This small molecule binds to this protein.
Small molecule (SMILES): CC(C)[C@H](NC(=O)CI)C(=O)N[C@@H](Cc1ccccc1)C(N)=O

Binding-site contacts:
Ligand atom O1 contacts residue CYS172 of chain 1.D at 3.0 Å (h-bond).
Ligand atom N contacts residue GLY170 of chain 1.D at 3.5 Å.
Ligand atom CH3 contacts residue CYS172 of chain 1.D at 1.9 Å (hydrophobic).
Ligand atom O1 contacts residue MET171 of chain 1.D at 3.2 Å (h-bond).
Ligand atom CD2 contacts residue VAL28 of chain 1.D at 4.1 Å (hydrophobic).
Ligand atom CB2 contacts residue VAL28 of chain 1.D at 3.7 Å (hydrophobic).
Ligand atom O1 contacts residue GLY170 of chain 1.D at 3.0 Å.
Ligand atom CE2 contacts residue MET29 of chain 1.D at 4.0 Å (hydrophobic).
Ligand atom CZ contacts residue ASN124 of chain 1.D at 3.7 Å.
Ligand atom CE1 contacts residue GLY170 of chain 1.D at 2.9 Å.
Ligand atom CA contacts residue VAL28 of chain 1.D at 3.9 Å (hydrophobic).
Ligand atom O2 contacts residue GLY170 of chain 1.D at 2.8 Å (h-bond).
Ligand atom N2 contacts residue CYS172 of chain 1.D at 3.6 Å.
Ligand atom O2 contacts residue PRO169 of chain 1.D at 4.0 Å.
Ligand atom CE1 contacts residue THR122 of chain 1.D at 3.5 Å.
Ligand atom CA contacts residue GLY170 of chain 1.D at 3.3 Å.
Ligand atom CE2 contacts residue ASN124 of chain 1.D at 3.5 Å.
Ligand atom C1 contacts residue GLY170 of chain 1.D at 4.0 Å.
Ligand atom CA2 contacts residue VAL28 of chain 1.D at 3.3 Å (hydrophobic).
Ligand atom C1 contacts residue CYS172 of chain 1.D at 2.9 Å (hydrophobic).
Ligand atom CE1 contacts residue MET29 of chain 1.D at 4.0 Å (hydrophobic).
Ligand atom CD1 contacts residue VAL28 of chain 1.D at 3.9 Å (hydrophobic).
Ligand atom CG1 contacts residue MET29 of chain 1.D at 3.9 Å (hydrophobic).
Ligand atom CE2 contacts residue GLN15 of chain 1.D at 3.6 Å.
Ligand atom CD1 contacts residue ASN124 of chain 1.D at 4.0 Å.
Ligand atom CG contacts residue VAL28 of chain 1.D at 3.7 Å (hydrophobic).
Ligand atom CG1 contacts residue VAL28 of chain 1.D at 4.0 Å (hydrophobic).
Ligand atom CG1 contacts residue HIS145 of chain 1.D at 3.9 Å.
Ligand atom CE1 contacts residue ASN124 of chain 1.D at 3.5 Å.
Ligand atom CD1 contacts residue GLY170 of chain 1.D at 3.1 Å.
Ligand atom C2 contacts residue VAL28 of chain 1.D at 3.5 Å (hydrophobic).
Ligand atom CZ contacts residue GLN15 of chain 1.D at 4.1 Å.
Ligand atom CE2 contacts residue TRP27 of chain 1.D at 3.9 Å (hydrophobic).
Ligand atom C2 contacts residue GLY170 of chain 1.D at 3.4 Å.
Ligand atom CZ contacts residue MET29 of chain 1.D at 3.6 Å (hydrophobic).
Ligand atom CD2 contacts residue ASN124 of chain 1.D at 3.3 Å.
Ligand atom N contacts residue VAL28 of chain 1.D at 2.8 Å (h-bond).
Ligand atom CB contacts residue VAL28 of chain 1.D at 3.9 Å (hydrophobic).
Ligand atom CZ contacts residue THR122 of chain 1.D at 3.9 Å.
Ligand atom CD2 contacts residue TRP27 of chain 1.D at 3.7 Å (hydrophobic).

Sequence of chain 1.D:
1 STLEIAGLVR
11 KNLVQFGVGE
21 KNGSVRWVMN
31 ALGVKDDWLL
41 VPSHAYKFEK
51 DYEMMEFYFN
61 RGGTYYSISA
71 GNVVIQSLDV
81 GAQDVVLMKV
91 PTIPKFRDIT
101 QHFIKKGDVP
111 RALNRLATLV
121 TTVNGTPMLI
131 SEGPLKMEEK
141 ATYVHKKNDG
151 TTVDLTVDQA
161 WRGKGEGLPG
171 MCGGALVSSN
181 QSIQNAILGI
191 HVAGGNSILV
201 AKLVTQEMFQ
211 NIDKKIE